Sequence of chain 1.D:
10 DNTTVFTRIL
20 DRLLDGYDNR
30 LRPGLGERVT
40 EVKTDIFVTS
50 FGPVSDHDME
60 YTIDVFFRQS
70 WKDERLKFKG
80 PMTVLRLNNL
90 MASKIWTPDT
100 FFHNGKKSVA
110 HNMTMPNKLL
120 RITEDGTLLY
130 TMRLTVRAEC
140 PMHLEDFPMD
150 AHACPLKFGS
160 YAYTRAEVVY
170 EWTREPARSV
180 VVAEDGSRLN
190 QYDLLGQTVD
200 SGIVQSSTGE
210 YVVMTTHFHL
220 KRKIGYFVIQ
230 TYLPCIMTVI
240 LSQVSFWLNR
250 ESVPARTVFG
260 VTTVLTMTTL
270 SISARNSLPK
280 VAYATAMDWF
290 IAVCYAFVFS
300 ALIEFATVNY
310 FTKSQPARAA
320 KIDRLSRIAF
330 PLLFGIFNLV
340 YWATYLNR

Sequence of chain 1.C:
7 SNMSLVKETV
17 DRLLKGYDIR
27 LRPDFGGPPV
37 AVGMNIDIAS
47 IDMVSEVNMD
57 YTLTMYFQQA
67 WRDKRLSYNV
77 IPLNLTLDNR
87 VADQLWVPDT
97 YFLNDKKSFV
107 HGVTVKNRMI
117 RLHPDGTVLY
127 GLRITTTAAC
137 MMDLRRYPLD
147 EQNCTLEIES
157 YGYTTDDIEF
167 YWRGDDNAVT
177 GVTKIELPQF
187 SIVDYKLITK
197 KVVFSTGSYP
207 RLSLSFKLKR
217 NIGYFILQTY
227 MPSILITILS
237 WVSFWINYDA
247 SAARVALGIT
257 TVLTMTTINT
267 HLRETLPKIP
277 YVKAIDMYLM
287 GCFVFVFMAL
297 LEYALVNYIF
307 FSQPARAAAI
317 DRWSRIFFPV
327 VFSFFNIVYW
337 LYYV

This small molecule binds to this protein.
Small molecule (SMILES): NCCCC(=O)O

Binding-site contacts:
Ligand atom O contacts residue PHE200 of chain 1.C at 4.0 Å.
Ligand atom OXT contacts residue PHE65 of chain 1.D at 3.4 Å.
Ligand atom O contacts residue ARG67 of chain 1.D at 3.9 Å.
Ligand atom N contacts residue GLU155 of chain 1.C at 1.3 Å (salt-bridge).
Ligand atom C contacts residue TYR205 of chain 1.C at 4.1 Å (hydrophobic).
Ligand atom C contacts residue THR202 of chain 1.C at 3.4 Å.
Ligand atom N contacts residue TYR205 of chain 1.C at 4.0 Å.
Ligand atom CB contacts residue TYR205 of chain 1.C at 4.1 Å (hydrophobic).
Ligand atom CD contacts residue GLU155 of chain 1.C at 2.7 Å.
Ligand atom O contacts residue TYR205 of chain 1.C at 3.6 Å (h-bond).
Ligand atom CG contacts residue THR202 of chain 1.C at 4.1 Å.
Ligand atom CD contacts residue PHE200 of chain 1.C at 4.2 Å (hydrophobic).
Ligand atom CD contacts residue TYR157 of chain 1.C at 3.1 Å (hydrophobic).
Ligand atom C contacts residue LEU118 of chain 1.D at 4.1 Å (hydrophobic).
Ligand atom C contacts residue THR130 of chain 1.D at 4.1 Å.
Ligand atom OXT contacts residue ARG67 of chain 1.D at 3.7 Å.
Ligand atom N contacts residue PHE200 of chain 1.C at 3.4 Å.
Ligand atom CD contacts residue TYR205 of chain 1.C at 3.9 Å (hydrophobic).
Ligand atom CG contacts residue TYR157 of chain 1.C at 3.4 Å (hydrophobic).
Ligand atom O contacts residue THR202 of chain 1.C at 2.2 Å (h-bond).
Ligand atom OXT contacts residue LEU118 of chain 1.D at 4.4 Å.
Ligand atom CG contacts residue TYR205 of chain 1.C at 3.9 Å (hydrophobic).
Ligand atom CD contacts residue SER156 of chain 1.C at 3.2 Å.
Ligand atom N contacts residue TYR97 of chain 1.C at 2.6 Å (h-bond).
Ligand atom CG contacts residue LEU118 of chain 1.D at 3.9 Å (hydrophobic).
Ligand atom CB contacts residue PHE200 of chain 1.C at 3.7 Å (hydrophobic).
Ligand atom OXT contacts residue TYR157 of chain 1.C at 3.9 Å.
Ligand atom N contacts residue TYR157 of chain 1.C at 4.3 Å.
Ligand atom OXT contacts residue THR130 of chain 1.D at 3.0 Å.
Ligand atom CB contacts residue TYR97 of chain 1.C at 3.9 Å (hydrophobic).
Ligand atom CB contacts residue GLU155 of chain 1.C at 3.7 Å.
Ligand atom C contacts residue PHE65 of chain 1.D at 4.0 Å (hydrophobic).
Ligand atom N contacts residue SER156 of chain 1.C at 3.2 Å (h-bond).
Ligand atom CB contacts residue TYR157 of chain 1.C at 3.8 Å (hydrophobic).
Ligand atom CB contacts residue PHE65 of chain 1.D at 3.8 Å (hydrophobic).
Ligand atom CD contacts residue TYR97 of chain 1.C at 3.3 Å (hydrophobic).
Ligand atom C contacts residue ARG67 of chain 1.D at 4.2 Å.
Ligand atom OXT contacts residue THR202 of chain 1.C at 4.3 Å.